Sequence of chain 1.A:
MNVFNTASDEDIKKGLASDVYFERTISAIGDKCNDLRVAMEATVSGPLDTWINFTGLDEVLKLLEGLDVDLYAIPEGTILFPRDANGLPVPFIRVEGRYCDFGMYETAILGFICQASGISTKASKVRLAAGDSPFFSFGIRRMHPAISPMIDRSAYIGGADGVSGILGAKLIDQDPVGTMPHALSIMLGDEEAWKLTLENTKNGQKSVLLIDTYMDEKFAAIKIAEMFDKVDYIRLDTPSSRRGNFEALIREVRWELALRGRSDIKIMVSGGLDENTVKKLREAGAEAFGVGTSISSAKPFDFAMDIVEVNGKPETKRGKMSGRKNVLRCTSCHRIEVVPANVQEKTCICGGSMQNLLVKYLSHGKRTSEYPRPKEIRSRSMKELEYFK

Binding-site contacts:
Ligand atom OP contacts residue GLY278 of chain 6.A at 3.3 Å (h-bond).
Ligand atom O2A contacts residue SER51 of chain 1.A at 3.1 Å (h-bond).
Ligand atom C3 contacts residue GLY278 of chain 6.A at 4.0 Å.
Ligand atom O1P contacts residue GLY298 of chain 6.A at 3.5 Å (h-bond).
Ligand atom OP contacts residue THR299 of chain 6.A at 3.7 Å.
Ligand atom O2A contacts residue LYS326 of chain 1.A at 4.2 Å.
Ligand atom O2B contacts residue SER51 of chain 1.A at 3.7 Å.
Ligand atom O1P contacts residue GLY277 of chain 6.A at 3.7 Å.
Ligand atom O1P contacts residue GLY278 of chain 6.A at 2.9 Å (h-bond).
Ligand atom CP contacts residue ARG148 of chain 6.A at 3.0 Å.
Ligand atom CP contacts residue THR299 of chain 6.A at 3.0 Å.
Ligand atom PB contacts residue SER246 of chain 6.A at 3.4 Å.
Ligand atom P contacts residue GLY298 of chain 6.A at 4.1 Å.
Ligand atom C2 contacts residue GLY278 of chain 6.A at 3.4 Å.
Ligand atom O3P contacts residue GLY277 of chain 6.A at 3.9 Å.
Ligand atom OP contacts residue GLY277 of chain 6.A at 4.0 Å.
Ligand atom PA contacts residue SER51 of chain 1.A at 3.9 Å.
Ligand atom O3A contacts residue SER51 of chain 1.A at 3.7 Å.
Ligand atom O1P contacts residue LEU279 of chain 6.A at 4.0 Å.
Ligand atom O3B contacts residue SER246 of chain 6.A at 2.6 Å (h-bond).
Ligand atom O2P contacts residue ARG148 of chain 6.A at 4.2 Å.
Ligand atom O3 contacts residue ASP308 of chain 1.A at 3.2 Å (salt-bridge).
Ligand atom C4 contacts residue ARG148 of chain 6.A at 3.6 Å.
Ligand atom O1B contacts residue SER246 of chain 6.A at 3.0 Å (h-bond).
Ligand atom C2 contacts residue GLY277 of chain 6.A at 3.8 Å.
Ligand atom C1 contacts residue GLY278 of chain 6.A at 4.2 Å.
Ligand atom O3A contacts residue LYS326 of chain 1.A at 4.3 Å.
Ligand atom O2P contacts residue GLY298 of chain 6.A at 3.4 Å.
Ligand atom O2B contacts residue SER246 of chain 6.A at 3.5 Å (h-bond).
Ligand atom C3 contacts residue ASP308 of chain 1.A at 3.9 Å.
Ligand atom C4 contacts residue ASP308 of chain 1.A at 4.1 Å.
Ligand atom O2P contacts residue THR299 of chain 6.A at 2.6 Å (h-bond).
Ligand atom O2A contacts residue ALA310 of chain 1.A at 3.9 Å.
Ligand atom O3B contacts residue PRO245 of chain 6.A at 3.6 Å.
Ligand atom O2 contacts residue GLY278 of chain 6.A at 4.1 Å.
Ligand atom P contacts residue GLY277 of chain 6.A at 4.2 Å.
Ligand atom P contacts residue THR299 of chain 6.A at 3.7 Å.
Ligand atom O1P contacts residue THR299 of chain 6.A at 4.0 Å.
Ligand atom P contacts residue GLY278 of chain 6.A at 3.7 Å.
Ligand atom C4 contacts residue THR299 of chain 6.A at 4.2 Å.

Sequence of chain 6.A:
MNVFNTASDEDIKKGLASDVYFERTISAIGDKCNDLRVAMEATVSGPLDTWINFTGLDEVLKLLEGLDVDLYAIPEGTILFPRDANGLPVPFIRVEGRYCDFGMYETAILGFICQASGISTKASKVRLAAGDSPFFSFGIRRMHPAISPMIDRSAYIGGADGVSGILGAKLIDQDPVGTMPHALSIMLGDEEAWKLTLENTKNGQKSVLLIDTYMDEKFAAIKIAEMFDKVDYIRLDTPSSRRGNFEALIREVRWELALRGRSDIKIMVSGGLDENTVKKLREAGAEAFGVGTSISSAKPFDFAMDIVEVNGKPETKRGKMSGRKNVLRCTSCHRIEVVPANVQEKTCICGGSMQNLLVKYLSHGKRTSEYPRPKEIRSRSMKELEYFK

This protein binds this small molecule.
Small molecule (SMILES): O=P(O)(O)OC[C@H]1C[C@H](O[P](=O)(O)OP(=O)(O)O)[C@H](O)[C@@H]1O